Binding-site contacts:
Ligand atom NE1 contacts residue TRP145 of chain 1.I at 3.8 Å.
Ligand atom CZ2 contacts residue MET114 of chain 1.J at 3.7 Å (hydrophobic).
Ligand atom CB contacts residue TRP145 of chain 1.I at 3.9 Å (hydrophobic).
Ligand atom CA contacts residue TRP145 of chain 1.I at 3.7 Å (hydrophobic).
Ligand atom NE1 contacts residue CYS189 of chain 1.I at 3.7 Å.
Ligand atom CH2 contacts residue VAL146 of chain 1.I at 3.4 Å (hydrophobic).
Ligand atom CE2 contacts residue VAL146 of chain 1.I at 3.9 Å (hydrophobic).
Ligand atom CD2 contacts residue ILE116 of chain 1.J at 4.0 Å (hydrophobic).
Ligand atom NE1 contacts residue TYR193 of chain 1.I at 3.0 Å (h-bond).
Ligand atom NZ contacts residue TRP145 of chain 1.I at 2.8 Å (h-bond).
Ligand atom CG contacts residue CYS188 of chain 1.I at 4.0 Å (hydrophobic).
Ligand atom CZ2 contacts residue VAL106 of chain 1.J at 3.6 Å (hydrophobic).
Ligand atom CD2 contacts residue TRP145 of chain 1.I at 3.5 Å (hydrophobic).
Ligand atom CE3 contacts residue VAL146 of chain 1.I at 4.0 Å (hydrophobic).
Ligand atom CA contacts residue TYR91 of chain 1.I at 3.8 Å (hydrophobic).
Ligand atom CG contacts residue ILE116 of chain 1.J at 4.0 Å (hydrophobic).
Ligand atom CZ3 contacts residue VAL146 of chain 1.I at 3.5 Å (hydrophobic).
Ligand atom CZ2 contacts residue VAL146 of chain 1.I at 3.7 Å (hydrophobic).
Ligand atom CE2 contacts residue TRP145 of chain 1.I at 3.7 Å (hydrophobic).
Ligand atom CD1 contacts residue CYS188 of chain 1.I at 3.5 Å (hydrophobic).
Ligand atom CG contacts residue TRP145 of chain 1.I at 3.4 Å (hydrophobic).
Ligand atom NZ contacts residue TYR91 of chain 1.I at 2.7 Å (h-bond).
Ligand atom OH contacts residue ILE116 of chain 1.J at 2.9 Å (h-bond).
Ligand atom CD1 contacts residue CYS189 of chain 1.I at 3.6 Å (hydrophobic).
Ligand atom CD1 contacts residue TRP145 of chain 1.I at 3.5 Å (hydrophobic).
Ligand atom CE3 contacts residue TRP145 of chain 1.I at 3.5 Å (hydrophobic).
Ligand atom OH contacts residue ILE104 of chain 1.J at 2.7 Å (h-bond).
Ligand atom NE1 contacts residue MET114 of chain 1.J at 4.0 Å.
Ligand atom OH contacts residue PHE115 of chain 1.J at 3.8 Å.
Ligand atom CZ3 contacts residue ILE104 of chain 1.J at 3.5 Å (hydrophobic).
Ligand atom CZ3 contacts residue ILE116 of chain 1.J at 3.6 Å (hydrophobic).
Ligand atom NE1 contacts residue VAL146 of chain 1.I at 4.1 Å.
Ligand atom CE3 contacts residue ILE116 of chain 1.J at 3.5 Å (hydrophobic).
Ligand atom CH2 contacts residue VAL106 of chain 1.J at 3.9 Å (hydrophobic).
Ligand atom OH contacts residue VAL146 of chain 1.I at 3.9 Å.
Ligand atom CD1 contacts residue TYR193 of chain 1.I at 3.6 Å (hydrophobic).
Ligand atom CE2 contacts residue MET114 of chain 1.J at 3.7 Å (hydrophobic).
Ligand atom CA contacts residue TRP53 of chain 1.J at 4.0 Å (hydrophobic).
Ligand atom CE2 contacts residue TYR193 of chain 1.I at 4.1 Å (hydrophobic).
Ligand atom CH2 contacts residue ILE104 of chain 1.J at 3.5 Å (hydrophobic).

Sequence of chain 1.I:
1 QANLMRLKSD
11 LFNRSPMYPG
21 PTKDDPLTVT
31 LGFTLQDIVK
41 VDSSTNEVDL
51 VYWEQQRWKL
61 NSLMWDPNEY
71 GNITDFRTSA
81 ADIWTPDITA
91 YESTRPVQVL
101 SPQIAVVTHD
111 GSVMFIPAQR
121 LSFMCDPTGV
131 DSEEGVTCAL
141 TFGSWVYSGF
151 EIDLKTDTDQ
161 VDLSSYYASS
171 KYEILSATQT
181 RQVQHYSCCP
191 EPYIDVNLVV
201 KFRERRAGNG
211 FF

Sequence of chain 1.J:
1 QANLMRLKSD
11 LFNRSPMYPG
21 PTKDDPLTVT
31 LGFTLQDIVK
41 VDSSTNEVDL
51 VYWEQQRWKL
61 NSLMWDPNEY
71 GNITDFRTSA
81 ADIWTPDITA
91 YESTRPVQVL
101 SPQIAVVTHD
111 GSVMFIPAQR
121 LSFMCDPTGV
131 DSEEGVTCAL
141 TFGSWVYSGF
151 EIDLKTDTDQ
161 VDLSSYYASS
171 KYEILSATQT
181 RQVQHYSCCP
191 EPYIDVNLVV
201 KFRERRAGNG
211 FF

This small molecule binds to this protein.
Small molecule (SMILES): NCCc1c[nH]c2ccc(O)cc12